Sequence of chain 2.A:
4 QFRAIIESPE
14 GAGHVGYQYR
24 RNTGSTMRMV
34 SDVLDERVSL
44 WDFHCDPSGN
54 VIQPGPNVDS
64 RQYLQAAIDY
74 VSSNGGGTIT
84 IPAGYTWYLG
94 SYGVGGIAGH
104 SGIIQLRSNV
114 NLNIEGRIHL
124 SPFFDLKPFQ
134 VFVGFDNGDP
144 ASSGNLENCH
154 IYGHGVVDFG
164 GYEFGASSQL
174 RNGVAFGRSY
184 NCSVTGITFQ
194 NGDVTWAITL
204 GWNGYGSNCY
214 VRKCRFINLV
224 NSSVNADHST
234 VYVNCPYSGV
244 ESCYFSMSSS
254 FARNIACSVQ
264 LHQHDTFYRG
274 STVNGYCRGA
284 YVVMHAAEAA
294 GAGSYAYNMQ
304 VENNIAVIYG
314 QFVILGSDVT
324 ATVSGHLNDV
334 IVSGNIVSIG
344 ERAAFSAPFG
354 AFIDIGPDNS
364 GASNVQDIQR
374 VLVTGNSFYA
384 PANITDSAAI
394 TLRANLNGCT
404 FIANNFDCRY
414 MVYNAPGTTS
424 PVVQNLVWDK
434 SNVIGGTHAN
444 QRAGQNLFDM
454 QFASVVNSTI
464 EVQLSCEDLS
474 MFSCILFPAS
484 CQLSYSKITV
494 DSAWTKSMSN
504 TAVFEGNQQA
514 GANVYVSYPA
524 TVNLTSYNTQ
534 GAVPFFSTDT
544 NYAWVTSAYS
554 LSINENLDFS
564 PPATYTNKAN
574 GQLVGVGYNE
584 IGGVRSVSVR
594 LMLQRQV

This protein binds this small molecule.
Small molecule (SMILES): CC(=O)N[C@@H]1[C@H]2O[C@]3(O[C@H]4[C@H](O)[C@@H](CO[C@@]5(OC[C@@H](O[C@H]1O)[C@H]2O)O[C@H](CO)[C@@H](O)[C@H](O)[C@H]5O)O[C@H](O)[C@@H]4NC(C)=O)O[C@H](CO)[C@H](O[C@H]1O[C@H](CO[C@@H]2O[C@@H](C)[C@H](O)[C@@H](O)[C@H]2O)[C@@H](O)[C@H](O)[C@H]1O)[C@H](O[C@@H]1O[C@H](CO)[C@@H](O)[C@H](O)[C@H]1NC(C)=O)[C@H]3O

Binding-site contacts:
Ligand atom O4 contacts residue GLY319 of chain 2.A at 3.3 Å.
Ligand atom O1 contacts residue GLN263 of chain 2.A at 2.7 Å (h-bond).
Ligand atom O7 contacts residue SER232 of chain 2.A at 3.2 Å (h-bond).
Ligand atom N2 contacts residue ASP230 of chain 2.A at 3.0 Å (salt-bridge).
Ligand atom O4 contacts residue ASN237 of chain 2.A at 2.9 Å (h-bond).
Ligand atom O4 contacts residue ASN362 of chain 2.A at 3.0 Å (h-bond).
Ligand atom O3 contacts residue ASN206 of chain 2.A at 2.7 Å (h-bond).
Ligand atom O1 contacts residue NA1 of chain 2.D at 3.0 Å (h-bond).
Ligand atom O1 contacts residue NA1 of chain 2.D at 2.4 Å (h-bond).
Ligand atom O2 contacts residue NA1 of chain 2.E at 2.4 Å (h-bond).
Ligand atom O6 contacts residue ASP321 of chain 2.A at 2.8 Å (salt-bridge).
Ligand atom C7 contacts residue SER232 of chain 2.A at 3.3 Å.
Ligand atom C1 contacts residue NA1 of chain 2.C at 3.1 Å.
Ligand atom O7 contacts residue TRP199 of chain 2.A at 2.9 Å (h-bond).
Ligand atom O6 contacts residue TRP199 of chain 2.A at 3.2 Å.
Ligand atom O4 contacts residue HIS288 of chain 2.A at 2.7 Å (h-bond).
Ligand atom O3 contacts residue NA1 of chain 2.E at 2.4 Å (h-bond).
Ligand atom O7 contacts residue TYR235 of chain 2.A at 3.2 Å.
Ligand atom O1 contacts residue NA1 of chain 2.C at 2.4 Å (h-bond).
Ligand atom C7 contacts residue SER232 of chain 2.A at 3.2 Å.
Ligand atom O4 contacts residue ASN362 of chain 2.A at 3.2 Å (h-bond).
Ligand atom C1 contacts residue GLN263 of chain 2.A at 3.2 Å.
Ligand atom N2 contacts residue ASP230 of chain 2.A at 2.9 Å (salt-bridge).
Ligand atom O4 contacts residue HIS288 of chain 2.A at 2.7 Å (h-bond).
Ligand atom O6 contacts residue TYR284 of chain 2.A at 3.2 Å.
Ligand atom O5 contacts residue GLN263 of chain 2.A at 3.0 Å (h-bond).
Ligand atom N2 contacts residue GLU291 of chain 2.A at 2.9 Å (salt-bridge).
Ligand atom C2 contacts residue NA1 of chain 2.E at 3.2 Å.
Ligand atom O4 contacts residue GLN133 of chain 2.A at 3.1 Å (h-bond).
Ligand atom O6 contacts residue TYR284 of chain 2.A at 3.2 Å.
Ligand atom O2 contacts residue TYR235 of chain 2.A at 2.9 Å (h-bond).
Ligand atom O1 contacts residue TYR284 of chain 2.A at 3.1 Å.
Ligand atom O1 contacts residue ASP230 of chain 2.A at 3.2 Å (salt-bridge).
Ligand atom O7 contacts residue TRP199 of chain 2.A at 3.0 Å (h-bond).
Ligand atom C3 contacts residue NA1 of chain 2.E at 3.3 Å.
Ligand atom O4 contacts residue HIS103 of chain 2.A at 2.7 Å (h-bond).
Ligand atom O3 contacts residue GLY359 of chain 2.A at 3.2 Å.
Ligand atom O3 contacts residue PRO360 of chain 2.A at 2.7 Å (h-bond).
Ligand atom O4 contacts residue GLY359 of chain 2.A at 2.9 Å (h-bond).
Ligand atom O7 contacts residue TYR235 of chain 2.A at 3.1 Å.